Sequence of chain 1.A:
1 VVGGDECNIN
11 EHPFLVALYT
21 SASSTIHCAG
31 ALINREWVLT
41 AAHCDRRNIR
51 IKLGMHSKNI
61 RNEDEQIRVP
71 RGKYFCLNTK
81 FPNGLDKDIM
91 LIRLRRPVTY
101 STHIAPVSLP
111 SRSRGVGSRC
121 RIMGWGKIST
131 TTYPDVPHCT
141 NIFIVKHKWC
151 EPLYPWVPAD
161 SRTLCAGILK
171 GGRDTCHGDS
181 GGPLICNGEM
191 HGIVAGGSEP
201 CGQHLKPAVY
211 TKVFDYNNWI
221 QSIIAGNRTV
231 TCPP

Binding-site contacts:
Ligand atom C2 contacts residue THR229 of chain 1.A at 4.4 Å.
Ligand atom O5 contacts residue VAL230 of chain 1.A at 4.1 Å.
Ligand atom C3 contacts residue ASN227 of chain 1.A at 3.4 Å.
Ligand atom C5 contacts residue ASN227 of chain 1.A at 3.4 Å.
Ligand atom O5 contacts residue ASN227 of chain 1.A at 2.2 Å (h-bond).
Ligand atom C6 contacts residue ASN227 of chain 1.A at 4.5 Å.
Ligand atom C1 contacts residue THR229 of chain 1.A at 3.9 Å.
Ligand atom C1 contacts residue VAL230 of chain 1.A at 4.3 Å (hydrophobic).
Ligand atom N2 contacts residue ASN227 of chain 1.A at 2.8 Å (h-bond).
Ligand atom O6 contacts residue ASN227 of chain 1.A at 4.5 Å.
Ligand atom N2 contacts residue THR229 of chain 1.A at 3.8 Å.
Ligand atom C1 contacts residue ASN227 of chain 1.A at 1.2 Å.
Ligand atom C7 contacts residue ASN227 of chain 1.A at 3.4 Å.
Ligand atom O7 contacts residue ASN227 of chain 1.A at 3.6 Å.
Ligand atom C2 contacts residue ASN227 of chain 1.A at 2.1 Å.
Ligand atom O3 contacts residue ASN227 of chain 1.A at 3.7 Å.
Ligand atom C4 contacts residue ASN227 of chain 1.A at 4.0 Å.

A small-molecule ligand and the protein it binds are described below.
Small molecule (SMILES): CC(=O)N[C@@H]1[C@@H](O)[C@H](O)[C@@H](CO)O[C@H]1O